Sequence of chain 40.C:
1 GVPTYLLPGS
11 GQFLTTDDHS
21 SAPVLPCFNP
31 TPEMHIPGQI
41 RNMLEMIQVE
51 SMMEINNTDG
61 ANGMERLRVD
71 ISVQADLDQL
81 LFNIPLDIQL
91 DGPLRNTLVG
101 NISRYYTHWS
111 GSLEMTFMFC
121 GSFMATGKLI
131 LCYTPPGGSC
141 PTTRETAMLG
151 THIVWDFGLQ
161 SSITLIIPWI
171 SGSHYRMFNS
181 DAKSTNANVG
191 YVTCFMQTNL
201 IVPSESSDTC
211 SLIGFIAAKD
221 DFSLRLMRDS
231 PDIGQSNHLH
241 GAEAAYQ

Binding-site contacts:
Ligand atom N5 contacts residue ASP232 of chain 40.C at 4.1 Å.
Ligand atom C3 contacts residue PRO274 of chain 40.A at 4.1 Å (hydrophobic).
Ligand atom C3 contacts residue ARG95 of chain 40.C at 3.9 Å.
Ligand atom C4 contacts residue ASP232 of chain 40.C at 3.5 Å.
Ligand atom N5 contacts residue ASN275 of chain 40.A at 3.6 Å (h-bond).
Ligand atom O4 contacts residue ASP91 of chain 40.C at 2.7 Å (salt-bridge).
Ligand atom C11 contacts residue PRO231 of chain 40.C at 3.7 Å (hydrophobic).
Ligand atom O3 contacts residue ASP91 of chain 40.C at 4.0 Å.
Ligand atom O10 contacts residue ARG270 of chain 40.A at 3.3 Å.
Ligand atom O6 contacts residue ASP91 of chain 40.C at 3.1 Å.
Ligand atom O10 contacts residue ASN275 of chain 40.A at 2.9 Å (h-bond).
Ligand atom O4 contacts residue PRO231 of chain 40.C at 3.8 Å.
Ligand atom C10 contacts residue ASN275 of chain 40.A at 3.3 Å.
Ligand atom O7 contacts residue PRO274 of chain 40.A at 3.4 Å.
Ligand atom C3 contacts residue ASP232 of chain 40.C at 4.0 Å.
Ligand atom O4 contacts residue ASP232 of chain 40.C at 2.7 Å (salt-bridge).
Ligand atom C5 contacts residue PRO231 of chain 40.C at 3.7 Å (hydrophobic).
Ligand atom O3 contacts residue PRO274 of chain 40.A at 3.8 Å.
Ligand atom O1B contacts residue ARG104 of chain 40.C at 2.8 Å (salt-bridge).
Ligand atom O4 contacts residue ARG95 of chain 40.C at 3.6 Å (salt-bridge).
Ligand atom O6 contacts residue PRO274 of chain 40.A at 3.7 Å.
Ligand atom C4 contacts residue ASP91 of chain 40.C at 3.2 Å.
Ligand atom C3 contacts residue PRO274 of chain 40.A at 3.8 Å (hydrophobic).
Ligand atom O7 contacts residue ARG270 of chain 40.A at 3.8 Å.
Ligand atom C11 contacts residue GLY234 of chain 40.C at 3.8 Å.
Ligand atom C4 contacts residue PRO231 of chain 40.C at 3.5 Å (hydrophobic).
Ligand atom C1 contacts residue ARG104 of chain 40.C at 3.6 Å.
Ligand atom C3 contacts residue ARG104 of chain 40.C at 3.8 Å.
Ligand atom C4 contacts residue ARG104 of chain 40.C at 3.9 Å.
Ligand atom C5 contacts residue ASN275 of chain 40.A at 3.6 Å.
Ligand atom C6 contacts residue ASP91 of chain 40.C at 3.8 Å.
Ligand atom C11 contacts residue ASP232 of chain 40.C at 3.8 Å.
Ligand atom C4 contacts residue PRO274 of chain 40.A at 4.0 Å (hydrophobic).
Ligand atom C10 contacts residue PRO231 of chain 40.C at 3.8 Å (hydrophobic).
Ligand atom C11 contacts residue ILE233 of chain 40.C at 3.8 Å (hydrophobic).
Ligand atom N5 contacts residue PRO231 of chain 40.C at 2.9 Å (h-bond).
Ligand atom O4 contacts residue ASN275 of chain 40.A at 3.0 Å (h-bond).
Ligand atom C5 contacts residue PRO274 of chain 40.A at 4.0 Å (hydrophobic).
Ligand atom O3 contacts residue GLY282 of chain 40.A at 3.4 Å.
Ligand atom C4 contacts residue ASN275 of chain 40.A at 3.8 Å.

A protein and the small-molecule ligand that binds it are described below.
Small molecule (SMILES): CC(=O)N[C@H]1[C@H]([C@H](O)[C@H](O)CO)O[C@@](OC[C@H]2O[C@@H](O[C@H]3[C@H](O)[C@@H](O)[C@H](O)O[C@@H]3CO)[C@H](O)[C@@H](O)[C@H]2O)(C(=O)O)C[C@@H]1O

Sequence of chain 40.A:
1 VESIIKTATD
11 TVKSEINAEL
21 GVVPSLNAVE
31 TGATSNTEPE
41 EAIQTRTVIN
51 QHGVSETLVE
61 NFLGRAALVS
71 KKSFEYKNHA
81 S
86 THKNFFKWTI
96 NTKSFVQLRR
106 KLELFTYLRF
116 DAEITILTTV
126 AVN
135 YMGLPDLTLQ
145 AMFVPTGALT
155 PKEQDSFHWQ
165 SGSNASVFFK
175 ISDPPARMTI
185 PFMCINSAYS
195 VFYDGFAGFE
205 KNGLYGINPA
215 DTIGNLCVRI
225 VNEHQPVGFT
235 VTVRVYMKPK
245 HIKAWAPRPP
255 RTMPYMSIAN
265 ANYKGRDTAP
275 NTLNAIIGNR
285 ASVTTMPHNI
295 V